A small-molecule ligand and the protein it binds are described below.
Small molecule (SMILES): CC(=O)N[C@@H]1[C@@H](O)[C@H](O)[C@@H](CO)O[C@H]1O

Sequence of chain 38.A:
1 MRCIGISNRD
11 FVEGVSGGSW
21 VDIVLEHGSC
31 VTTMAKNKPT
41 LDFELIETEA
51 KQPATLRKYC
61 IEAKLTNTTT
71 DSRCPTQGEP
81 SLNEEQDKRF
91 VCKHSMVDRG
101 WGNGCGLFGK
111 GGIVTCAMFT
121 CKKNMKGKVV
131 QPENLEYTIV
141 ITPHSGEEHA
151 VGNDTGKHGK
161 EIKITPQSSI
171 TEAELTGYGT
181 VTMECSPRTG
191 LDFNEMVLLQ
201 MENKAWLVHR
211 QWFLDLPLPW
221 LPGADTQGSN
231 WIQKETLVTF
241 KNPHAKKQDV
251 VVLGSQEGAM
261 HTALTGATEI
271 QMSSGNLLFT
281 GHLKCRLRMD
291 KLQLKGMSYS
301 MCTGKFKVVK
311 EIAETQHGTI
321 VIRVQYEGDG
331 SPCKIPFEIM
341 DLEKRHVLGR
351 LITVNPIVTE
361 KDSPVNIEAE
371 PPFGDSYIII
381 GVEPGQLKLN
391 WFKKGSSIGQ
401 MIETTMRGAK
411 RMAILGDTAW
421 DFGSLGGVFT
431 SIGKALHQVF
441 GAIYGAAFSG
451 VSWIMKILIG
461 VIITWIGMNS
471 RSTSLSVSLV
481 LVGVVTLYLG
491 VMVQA

Binding-site contacts:
Ligand atom N2 contacts residue ASN67 of chain 38.A at 2.9 Å (h-bond).
Ligand atom O7 contacts residue ASN67 of chain 38.A at 4.3 Å.
Ligand atom O5 contacts residue ASN67 of chain 38.A at 2.4 Å (h-bond).
Ligand atom C8 contacts residue PHE90 of chain 38.A at 3.7 Å (hydrophobic).
Ligand atom C8 contacts residue MET118 of chain 38.A at 4.3 Å (hydrophobic).
Ligand atom C1 contacts residue ASN67 of chain 38.A at 1.4 Å.
Ligand atom C5 contacts residue ASN67 of chain 38.A at 3.7 Å.
Ligand atom C8 contacts residue ASN67 of chain 38.A at 4.3 Å.
Ligand atom C3 contacts residue ASN67 of chain 38.A at 3.8 Å.
Ligand atom C4 contacts residue ASN67 of chain 38.A at 4.2 Å.
Ligand atom C7 contacts residue ASN67 of chain 38.A at 3.9 Å.
Ligand atom C2 contacts residue ASN67 of chain 38.A at 2.5 Å.